Sequence of chain 1.G:
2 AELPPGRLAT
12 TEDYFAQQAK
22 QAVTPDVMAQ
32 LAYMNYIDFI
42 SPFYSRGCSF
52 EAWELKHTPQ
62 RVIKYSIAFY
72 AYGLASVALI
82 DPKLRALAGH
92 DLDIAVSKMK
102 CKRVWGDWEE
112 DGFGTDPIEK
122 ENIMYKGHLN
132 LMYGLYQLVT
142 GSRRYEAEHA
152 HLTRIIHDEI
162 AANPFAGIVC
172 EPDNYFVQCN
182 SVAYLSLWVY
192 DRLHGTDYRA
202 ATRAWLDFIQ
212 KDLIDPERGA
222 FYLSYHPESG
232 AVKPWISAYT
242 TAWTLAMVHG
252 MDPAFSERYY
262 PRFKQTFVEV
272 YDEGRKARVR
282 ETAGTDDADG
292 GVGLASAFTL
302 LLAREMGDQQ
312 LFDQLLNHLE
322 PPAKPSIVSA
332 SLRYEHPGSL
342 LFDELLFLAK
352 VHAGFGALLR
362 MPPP

Binding-site contacts:
Ligand atom C3 contacts residue TYR66 of chain 1.F at 3.9 Å (hydrophobic).
Ligand atom C2 contacts residue CYS171 of chain 1.F at 4.1 Å (hydrophobic).
Ligand atom C4 contacts residue TYR240 of chain 1.F at 4.1 Å (hydrophobic).
Ligand atom C8 contacts residue TYR240 of chain 1.F at 4.2 Å (hydrophobic).
Ligand atom C1 contacts residue PHE177 of chain 1.F at 3.7 Å (hydrophobic).
Ligand atom C2 contacts residue MET125 of chain 1.F at 3.7 Å (hydrophobic).
Ligand atom C10 contacts residue LEU295 of chain 1.F at 4.2 Å (hydrophobic).
Ligand atom C7 contacts residue TYR66 of chain 1.F at 3.6 Å (hydrophobic).
Ligand atom C3 contacts residue CYS180 of chain 1.F at 3.5 Å (hydrophobic).
Ligand atom C4 contacts residue GLN179 of chain 1.F at 3.8 Å.
Ligand atom C5 contacts residue CYS180 of chain 1.F at 3.6 Å (hydrophobic).
Ligand atom C10 contacts residue TYR240 of chain 1.F at 3.7 Å (hydrophobic).
Ligand atom C1 contacts residue GLU172 of chain 1.F at 3.8 Å.
Ligand atom C1 contacts residue CYS171 of chain 1.F at 3.5 Å (hydrophobic).
Ligand atom C9 contacts residue LEU295 of chain 1.F at 3.9 Å (hydrophobic).
Ligand atom C1 contacts residue TYR45 of chain 1.G at 2.9 Å (hydrophobic).
Ligand atom C6 contacts residue TRP244 of chain 1.F at 4.2 Å (hydrophobic).
Ligand atom C4 contacts residue CYS180 of chain 1.F at 4.1 Å (hydrophobic).
Ligand atom C7 contacts residue ASP39 of chain 1.G at 4.3 Å.
Ligand atom C1 contacts residue MET125 of chain 1.F at 3.4 Å (hydrophobic).
Ligand atom C3 contacts residue TYR45 of chain 1.G at 3.9 Å (hydrophobic).
Ligand atom C6 contacts residue ASP39 of chain 1.G at 3.5 Å.
Ligand atom C2 contacts residue CYS180 of chain 1.F at 3.7 Å (hydrophobic).
Ligand atom C8 contacts residue TRP244 of chain 1.F at 4.3 Å (hydrophobic).
Ligand atom C5 contacts residue TYR66 of chain 1.F at 3.4 Å (hydrophobic).
Ligand atom C9 contacts residue TYR66 of chain 1.F at 4.0 Å (hydrophobic).
Ligand atom C4 contacts residue PHE177 of chain 1.F at 3.6 Å (hydrophobic).
Ligand atom C7 contacts residue TRP244 of chain 1.F at 4.0 Å (hydrophobic).
Ligand atom C9 contacts residue TRP244 of chain 1.F at 4.2 Å (hydrophobic).
Ligand atom C10 contacts residue VAL293 of chain 1.F at 3.7 Å (hydrophobic).
Ligand atom C9 contacts residue LEU342 of chain 1.F at 3.8 Å (hydrophobic).
Ligand atom C6 contacts residue TYR240 of chain 1.F at 3.3 Å (hydrophobic).
Ligand atom C1 contacts residue CYS180 of chain 1.F at 4.2 Å (hydrophobic).
Ligand atom C2 contacts residue TYR45 of chain 1.G at 3.5 Å (hydrophobic).
Ligand atom C7 contacts residue TYR240 of chain 1.F at 4.1 Å (hydrophobic).
Ligand atom C10 contacts residue ASP39 of chain 1.G at 3.5 Å.
Ligand atom C4 contacts residue ASP39 of chain 1.G at 3.3 Å.
Ligand atom C6 contacts residue TYR66 of chain 1.F at 4.1 Å (hydrophobic).
Ligand atom C4 contacts residue TYR45 of chain 1.G at 3.7 Å (hydrophobic).
Ligand atom C2 contacts residue TYR66 of chain 1.F at 3.4 Å (hydrophobic).

The small molecule below binds the protein below.
Small molecule (SMILES): C=CC(=C)CCCC(C)C

Sequence of chain 1.F:
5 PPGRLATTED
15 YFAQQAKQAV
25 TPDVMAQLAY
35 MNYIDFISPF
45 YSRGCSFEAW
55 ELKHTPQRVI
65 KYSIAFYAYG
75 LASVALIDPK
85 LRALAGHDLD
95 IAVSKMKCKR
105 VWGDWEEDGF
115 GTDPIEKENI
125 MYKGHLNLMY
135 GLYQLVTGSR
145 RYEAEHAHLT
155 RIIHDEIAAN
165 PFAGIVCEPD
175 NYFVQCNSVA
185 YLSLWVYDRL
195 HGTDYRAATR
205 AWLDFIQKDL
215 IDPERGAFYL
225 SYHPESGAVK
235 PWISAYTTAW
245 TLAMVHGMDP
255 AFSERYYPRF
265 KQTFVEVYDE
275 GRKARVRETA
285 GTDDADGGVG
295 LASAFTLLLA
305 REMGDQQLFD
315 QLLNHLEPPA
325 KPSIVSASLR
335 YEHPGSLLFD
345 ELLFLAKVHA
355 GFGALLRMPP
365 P